Sequence of chain 2.A:
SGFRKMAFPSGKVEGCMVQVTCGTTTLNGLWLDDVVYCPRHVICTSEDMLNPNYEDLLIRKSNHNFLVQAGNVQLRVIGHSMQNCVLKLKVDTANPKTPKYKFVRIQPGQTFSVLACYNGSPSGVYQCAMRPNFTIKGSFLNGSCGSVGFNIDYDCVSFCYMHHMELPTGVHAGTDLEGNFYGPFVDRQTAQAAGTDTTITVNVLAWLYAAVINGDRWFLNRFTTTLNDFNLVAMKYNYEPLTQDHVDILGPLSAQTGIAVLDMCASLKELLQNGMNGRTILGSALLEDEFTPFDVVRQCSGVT

Binding-site contacts:
Ligand atom C2 contacts residue MET49 of chain 2.A at 3.7 Å (hydrophobic).
Ligand atom O contacts residue MET165 of chain 2.A at 3.5 Å.
Ligand atom C8 contacts residue GLU166 of chain 2.A at 3.7 Å.
Ligand atom C contacts residue HIS164 of chain 2.A at 3.9 Å.
Ligand atom CL contacts residue ASP187 of chain 2.A at 3.1 Å.
Ligand atom N contacts residue CYS145 of chain 2.A at 3.5 Å (h-bond).
Ligand atom C11 contacts residue GLU166 of chain 2.A at 3.9 Å.
Ligand atom N1 contacts residue HIS163 of chain 2.A at 2.7 Å (h-bond).
Ligand atom C2 contacts residue ARG188 of chain 2.A at 3.8 Å.
Ligand atom C6 contacts residue HIS164 of chain 2.A at 3.9 Å.
Ligand atom N1 contacts residue PHE140 of chain 2.A at 3.7 Å.
Ligand atom C1 contacts residue ARG188 of chain 2.A at 3.7 Å.
Ligand atom N1 contacts residue SER144 of chain 2.A at 3.6 Å.
Ligand atom C8 contacts residue HIS163 of chain 2.A at 3.1 Å.
Ligand atom C9 contacts residue PHE140 of chain 2.A at 3.3 Å (hydrophobic).
Ligand atom C8 contacts residue CYS145 of chain 2.A at 3.9 Å (hydrophobic).
Ligand atom C15 contacts residue HIS41 of chain 2.A at 3.6 Å.
Ligand atom C10 contacts residue ASN142 of chain 2.A at 3.7 Å.
Ligand atom C10 contacts residue GLU166 of chain 2.A at 3.5 Å.
Ligand atom C9 contacts residue GLU166 of chain 2.A at 3.5 Å.
Ligand atom C1 contacts residue MET49 of chain 2.A at 3.4 Å (hydrophobic).
Ligand atom C9 contacts residue HIS163 of chain 2.A at 3.9 Å.
Ligand atom C10 contacts residue LEU141 of chain 2.A at 3.5 Å (hydrophobic).
Ligand atom C15 contacts residue HIS164 of chain 2.A at 3.3 Å.
Ligand atom C10 contacts residue PHE140 of chain 2.A at 3.9 Å (hydrophobic).
Ligand atom C13 contacts residue GLU166 of chain 2.A at 3.8 Å.
Ligand atom CL contacts residue HIS164 of chain 2.A at 3.7 Å.
Ligand atom C6 contacts residue GLU166 of chain 2.A at 4.0 Å.
Ligand atom C14 contacts residue GLU166 of chain 2.A at 3.9 Å.
Ligand atom CL contacts residue HIS41 of chain 2.A at 3.2 Å.
Ligand atom C9 contacts residue LEU141 of chain 2.A at 3.7 Å (hydrophobic).
Ligand atom C contacts residue MET49 of chain 2.A at 3.8 Å (hydrophobic).
Ligand atom C1 contacts residue MET165 of chain 2.A at 3.5 Å (hydrophobic).
Ligand atom C12 contacts residue ASN142 of chain 2.A at 3.8 Å.
Ligand atom O contacts residue GLU166 of chain 2.A at 2.9 Å (salt-bridge).
Ligand atom C3 contacts residue GLN189 of chain 2.A at 3.3 Å.
Ligand atom N1 contacts residue GLU166 of chain 2.A at 3.6 Å.
Ligand atom C contacts residue MET165 of chain 2.A at 3.7 Å (hydrophobic).
Ligand atom C2 contacts residue GLN189 of chain 2.A at 3.6 Å.
Ligand atom C11 contacts residue ASN142 of chain 2.A at 3.9 Å.

This protein binds this small molecule.
Small molecule (SMILES): O=C(Cc1cccc(Cl)c1)Nc1cnccc1C1CC1